Sequence of chain 1.C:
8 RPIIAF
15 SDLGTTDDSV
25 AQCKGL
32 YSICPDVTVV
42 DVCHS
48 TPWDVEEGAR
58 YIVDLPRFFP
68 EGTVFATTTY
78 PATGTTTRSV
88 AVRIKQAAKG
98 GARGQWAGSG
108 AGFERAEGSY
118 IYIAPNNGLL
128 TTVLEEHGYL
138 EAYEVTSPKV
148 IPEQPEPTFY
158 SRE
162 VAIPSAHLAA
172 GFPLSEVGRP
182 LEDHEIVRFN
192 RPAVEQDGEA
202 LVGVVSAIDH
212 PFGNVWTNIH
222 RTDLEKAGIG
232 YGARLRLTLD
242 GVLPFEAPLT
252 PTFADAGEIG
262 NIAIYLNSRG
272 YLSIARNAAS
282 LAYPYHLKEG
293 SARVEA

This small molecule binds to this protein.
Small molecule (SMILES): CSCC[C@H](N)C(=O)O

Sequence of chain 1.A:
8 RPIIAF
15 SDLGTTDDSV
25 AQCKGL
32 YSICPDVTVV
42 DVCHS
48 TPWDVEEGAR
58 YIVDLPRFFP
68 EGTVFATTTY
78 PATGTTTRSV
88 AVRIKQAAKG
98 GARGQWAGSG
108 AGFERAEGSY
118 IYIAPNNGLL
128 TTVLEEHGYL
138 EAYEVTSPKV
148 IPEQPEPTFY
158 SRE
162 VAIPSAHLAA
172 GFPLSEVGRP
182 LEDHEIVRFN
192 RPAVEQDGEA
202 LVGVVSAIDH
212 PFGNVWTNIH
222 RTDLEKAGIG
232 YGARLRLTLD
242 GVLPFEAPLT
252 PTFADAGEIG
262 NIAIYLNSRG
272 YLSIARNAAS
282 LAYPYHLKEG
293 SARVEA

Binding-site contacts:
Ligand atom O contacts residue SER23 of chain 1.C at 3.3 Å (h-bond).
Ligand atom CG contacts residue PHE156 of chain 1.C at 3.9 Å (hydrophobic).
Ligand atom CE contacts residue 5FD1 of chain 1.H at 4.1 Å.
Ligand atom CE contacts residue PHE213 of chain 1.A at 4.1 Å (hydrophobic).
Ligand atom CE contacts residue ASP210 of chain 1.A at 3.4 Å.
Ligand atom N contacts residue ASP21 of chain 1.C at 2.9 Å (salt-bridge).
Ligand atom CA contacts residue ASP210 of chain 1.A at 3.6 Å.
Ligand atom N contacts residue TRP217 of chain 1.A at 4.2 Å.
Ligand atom O contacts residue ASP21 of chain 1.C at 3.9 Å.
Ligand atom C contacts residue TRP217 of chain 1.A at 3.8 Å (hydrophobic).
Ligand atom N contacts residue PHE213 of chain 1.A at 4.4 Å.
Ligand atom O contacts residue TRP217 of chain 1.A at 3.8 Å.
Ligand atom C contacts residue SER269 of chain 1.A at 3.5 Å.
Ligand atom CG contacts residue LEU17 of chain 1.C at 4.2 Å (hydrophobic).
Ligand atom N contacts residue ARG270 of chain 1.A at 4.3 Å.
Ligand atom CE contacts residue ASN215 of chain 1.A at 4.0 Å.
Ligand atom OXT contacts residue SER269 of chain 1.A at 2.8 Å (h-bond).
Ligand atom C contacts residue ARG270 of chain 1.A at 3.9 Å.
Ligand atom CA contacts residue TRP217 of chain 1.A at 4.2 Å (hydrophobic).
Ligand atom CE contacts residue PHE254 of chain 1.A at 4.3 Å (hydrophobic).
Ligand atom CB contacts residue LEU17 of chain 1.C at 4.0 Å (hydrophobic).
Ligand atom C contacts residue SER23 of chain 1.C at 3.8 Å.
Ligand atom O contacts residue SER269 of chain 1.A at 3.4 Å (h-bond).
Ligand atom SD contacts residue 5FD1 of chain 1.H at 3.4 Å (h-bond).
Ligand atom N contacts residue ASP210 of chain 1.A at 3.0 Å (salt-bridge).
Ligand atom SD contacts residue THR155 of chain 1.C at 3.5 Å (h-bond).
Ligand atom OXT contacts residue TRP217 of chain 1.A at 4.2 Å.
Ligand atom CG contacts residue THR155 of chain 1.C at 3.8 Å.
Ligand atom O contacts residue ARG270 of chain 1.A at 2.7 Å (salt-bridge).
Ligand atom CG contacts residue PHE213 of chain 1.A at 4.4 Å (hydrophobic).
Ligand atom N contacts residue SER23 of chain 1.C at 2.9 Å (h-bond).
Ligand atom SD contacts residue PHE213 of chain 1.A at 3.6 Å.
Ligand atom CB contacts residue SER23 of chain 1.C at 3.4 Å.
Ligand atom CB contacts residue PHE213 of chain 1.A at 3.9 Å (hydrophobic).
Ligand atom CG contacts residue 5FD1 of chain 1.H at 3.9 Å.
Ligand atom OXT contacts residue ARG270 of chain 1.A at 4.1 Å.
Ligand atom CE contacts residue THR155 of chain 1.C at 4.0 Å.
Ligand atom CA contacts residue SER23 of chain 1.C at 3.5 Å.
Ligand atom CA contacts residue ASP21 of chain 1.C at 4.2 Å.
Ligand atom CA contacts residue PHE213 of chain 1.A at 4.3 Å (hydrophobic).